This small molecule binds to this protein.
Small molecule (SMILES): CC(C)(c1ccc(O)cc1)c1ccc(O)cc1

Sequence of chain 1.A:
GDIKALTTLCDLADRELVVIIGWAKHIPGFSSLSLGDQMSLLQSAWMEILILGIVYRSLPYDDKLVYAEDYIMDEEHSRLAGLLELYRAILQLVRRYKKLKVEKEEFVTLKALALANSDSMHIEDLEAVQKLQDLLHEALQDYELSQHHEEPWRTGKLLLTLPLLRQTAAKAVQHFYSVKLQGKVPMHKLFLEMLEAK

Binding-site contacts:
Ligand atom C15 contacts residue ILE85 of chain 1.A at 3.8 Å (hydrophobic).
Ligand atom C13 contacts residue TYR98 of chain 1.A at 4.0 Å (hydrophobic).
Ligand atom C3 contacts residue MET78 of chain 1.A at 3.5 Å (hydrophobic).
Ligand atom C11 contacts residue ALA44 of chain 1.A at 3.6 Å (hydrophobic).
Ligand atom O2 contacts residue ARG88 of chain 1.A at 3.2 Å (salt-bridge).
Ligand atom O2 contacts residue TYR98 of chain 1.A at 3.2 Å (h-bond).
Ligand atom C8 contacts residue ILE121 of chain 1.A at 4.2 Å (hydrophobic).
Ligand atom C5 contacts residue ALA44 of chain 1.A at 4.0 Å (hydrophobic).
Ligand atom C5 contacts residue LEU40 of chain 1.A at 3.6 Å (hydrophobic).
Ligand atom C7 contacts residue LEU117 of chain 1.A at 3.6 Å (hydrophobic).
Ligand atom C7 contacts residue ALA203 of chain 1.A at 4.2 Å (hydrophobic).
Ligand atom C3 contacts residue ALA44 of chain 1.A at 4.2 Å (hydrophobic).
Ligand atom C9 contacts residue PHE207 of chain 1.A at 3.8 Å (hydrophobic).
Ligand atom C14 contacts residue LEU81 of chain 1.A at 4.0 Å (hydrophobic).
Ligand atom C7 contacts residue PHE207 of chain 1.A at 3.8 Å (hydrophobic).
Ligand atom C8 contacts residue PHE207 of chain 1.A at 3.9 Å (hydrophobic).
Ligand atom C1 contacts residue PHE207 of chain 1.A at 3.5 Å (hydrophobic).
Ligand atom O1 contacts residue TYR98 of chain 1.A at 3.1 Å (h-bond).
Ligand atom C12 contacts residue TYR98 of chain 1.A at 4.2 Å (hydrophobic).
Ligand atom C9 contacts residue TYR98 of chain 1.A at 3.2 Å (hydrophobic).
Ligand atom C12 contacts residue LEU40 of chain 1.A at 3.7 Å (hydrophobic).
Ligand atom C7 contacts residue ILE121 of chain 1.A at 4.0 Å (hydrophobic).
Ligand atom C12 contacts residue ALA44 of chain 1.A at 3.7 Å (hydrophobic).
Ligand atom O1 contacts residue LEU117 of chain 1.A at 3.3 Å.
Ligand atom C4 contacts residue ALA44 of chain 1.A at 3.7 Å (hydrophobic).
Ligand atom C14 contacts residue ILE85 of chain 1.A at 3.6 Å (hydrophobic).
Ligand atom C8 contacts residue LEU117 of chain 1.A at 3.7 Å (hydrophobic).
Ligand atom C11 contacts residue LEU40 of chain 1.A at 3.1 Å (hydrophobic).
Ligand atom C12 contacts residue LEU43 of chain 1.A at 4.0 Å (hydrophobic).
Ligand atom O2 contacts residue GLU47 of chain 1.A at 3.8 Å.
Ligand atom C8 contacts residue TYR98 of chain 1.A at 3.6 Å (hydrophobic).
Ligand atom C10 contacts residue TYR98 of chain 1.A at 3.7 Å (hydrophobic).
Ligand atom C5 contacts residue PHE207 of chain 1.A at 3.7 Å (hydrophobic).
Ligand atom C2 contacts residue ALA44 of chain 1.A at 4.2 Å (hydrophobic).
Ligand atom C9 contacts residue LEU114 of chain 1.A at 4.1 Å (hydrophobic).
Ligand atom C10 contacts residue PHE207 of chain 1.A at 3.5 Å (hydrophobic).
Ligand atom O1 contacts residue ILE121 of chain 1.A at 3.7 Å.
Ligand atom C6 contacts residue PHE207 of chain 1.A at 3.6 Å (hydrophobic).
Ligand atom C2 contacts residue PHE207 of chain 1.A at 4.1 Å (hydrophobic).
Ligand atom C15 contacts residue LEU81 of chain 1.A at 4.1 Å (hydrophobic).